Sequence of chain 2.B:
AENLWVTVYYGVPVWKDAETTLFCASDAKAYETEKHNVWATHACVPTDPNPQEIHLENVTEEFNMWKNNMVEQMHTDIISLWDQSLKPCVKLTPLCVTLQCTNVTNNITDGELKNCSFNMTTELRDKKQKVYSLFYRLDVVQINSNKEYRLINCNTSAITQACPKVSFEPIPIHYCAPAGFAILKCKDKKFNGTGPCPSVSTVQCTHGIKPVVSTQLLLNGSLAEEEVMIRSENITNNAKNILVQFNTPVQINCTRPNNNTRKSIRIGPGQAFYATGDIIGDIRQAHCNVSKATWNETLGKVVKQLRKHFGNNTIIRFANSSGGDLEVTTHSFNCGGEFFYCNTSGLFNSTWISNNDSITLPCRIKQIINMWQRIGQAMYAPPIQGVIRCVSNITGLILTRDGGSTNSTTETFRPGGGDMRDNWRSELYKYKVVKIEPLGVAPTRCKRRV

Binding-site contacts:
Ligand atom O7 contacts residue PRO182 of chain 2.B at 3.6 Å.
Ligand atom O6 contacts residue CYS413 of chain 2.B at 3.3 Å.
Ligand atom O7 contacts residue ASN232 of chain 2.B at 3.5 Å (h-bond).
Ligand atom O6 contacts residue GLY348 of chain 2.B at 3.9 Å.
Ligand atom O5 contacts residue VAL414 of chain 2.B at 4.0 Å.
Ligand atom C7 contacts residue SER415 of chain 2.B at 3.9 Å.
Ligand atom C3 contacts residue VAL414 of chain 2.B at 3.5 Å (hydrophobic).
Ligand atom C6 contacts residue GLY348 of chain 2.B at 3.7 Å.
Ligand atom C1 contacts residue ASN232 of chain 2.B at 1.4 Å.
Ligand atom N2 contacts residue SER415 of chain 2.B at 3.0 Å (h-bond).
Ligand atom O5 contacts residue ASN232 of chain 2.B at 2.3 Å (h-bond).
Ligand atom C6 contacts residue NAG1 of chain 2.W at 4.0 Å.
Ligand atom C1 contacts residue SER415 of chain 2.B at 3.3 Å.
Ligand atom C3 contacts residue ASN232 of chain 2.B at 3.8 Å.
Ligand atom O3 contacts residue CYS413 of chain 2.B at 3.7 Å.
Ligand atom O6 contacts residue CYS347 of chain 2.B at 3.8 Å.
Ligand atom C7 contacts residue ASN232 of chain 2.B at 3.5 Å.
Ligand atom C1 contacts residue VAL414 of chain 2.B at 3.8 Å (hydrophobic).
Ligand atom O5 contacts residue NAG1 of chain 2.W at 3.4 Å (h-bond).
Ligand atom O6 contacts residue GLY348 of chain 2.B at 2.8 Å (h-bond).
Ligand atom C4 contacts residue GLU181 of chain 2.B at 3.9 Å.
Ligand atom O2 contacts residue GLU1 of chain 1.E at 3.7 Å.
Ligand atom O3 contacts residue GLU181 of chain 2.B at 3.7 Å.
Ligand atom C4 contacts residue VAL414 of chain 2.B at 3.8 Å (hydrophobic).
Ligand atom C1 contacts residue GLU181 of chain 2.B at 3.9 Å.
Ligand atom C5 contacts residue VAL414 of chain 2.B at 3.3 Å (hydrophobic).
Ligand atom O4 contacts residue VAL414 of chain 2.B at 3.7 Å.
Ligand atom C6 contacts residue CYS413 of chain 2.B at 3.9 Å (hydrophobic).
Ligand atom C8 contacts residue ASN346 of chain 2.B at 3.6 Å.
Ligand atom C5 contacts residue ASN232 of chain 2.B at 3.6 Å.
Ligand atom C2 contacts residue SER415 of chain 2.B at 3.5 Å.
Ligand atom C8 contacts residue LEU231 of chain 2.B at 3.8 Å (hydrophobic).
Ligand atom O5 contacts residue CYS413 of chain 2.B at 3.6 Å.
Ligand atom N2 contacts residue ASN232 of chain 2.B at 3.0 Å (h-bond).
Ligand atom C2 contacts residue ASN232 of chain 2.B at 2.5 Å.
Ligand atom C3 contacts residue SER415 of chain 2.B at 3.9 Å.
Ligand atom O6 contacts residue NAG1 of chain 2.W at 4.0 Å.
Ligand atom O3 contacts residue LYS35 of chain 2.B at 4.0 Å.
Ligand atom O7 contacts residue GLU181 of chain 2.B at 3.4 Å (salt-bridge).
Ligand atom C6 contacts residue ARG412 of chain 2.B at 3.6 Å.

The small molecule below binds the protein below.
Small molecule (SMILES): CC(=O)N[C@H]1[C@H](O[C@H]2[C@H](O)[C@@H](NC(C)=O)CO[C@@H]2CO)O[C@H](CO)[C@@H](O[C@@H]2O[C@H](CO[C@H]3O[C@H](CO)[C@@H](O)[C@H](O[C@H]4O[C@H](CO)[C@@H](O)[C@H](O)[C@@H]4O)[C@@H]3O)[C@@H](O)[C@H](O[C@H]3O[C@H](CO)[C@@H](O)[C@H](O)[C@@H]3O[C@H]3O[C@H](CO)[C@@H](O)[C@H](O)[C@@H]3O)[C@@H]2O)[C@@H]1O

Sequence of chain 1.E:
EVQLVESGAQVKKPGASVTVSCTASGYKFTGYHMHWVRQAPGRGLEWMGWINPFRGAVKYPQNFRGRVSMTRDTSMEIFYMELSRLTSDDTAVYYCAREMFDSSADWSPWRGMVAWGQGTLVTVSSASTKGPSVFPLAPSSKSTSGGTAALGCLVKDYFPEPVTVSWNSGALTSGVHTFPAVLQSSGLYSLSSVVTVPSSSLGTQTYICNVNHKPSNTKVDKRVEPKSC